The protein below binds the small molecule below.
Small molecule (SMILES): CC(=O)N[C@H]1[C@H](O[C@H]2[C@H](O)[C@@H](NC(C)=O)CO[C@@H]2CO)O[C@H](CO)[C@@H](O)[C@@H]1O

Sequence of chain 1.A:
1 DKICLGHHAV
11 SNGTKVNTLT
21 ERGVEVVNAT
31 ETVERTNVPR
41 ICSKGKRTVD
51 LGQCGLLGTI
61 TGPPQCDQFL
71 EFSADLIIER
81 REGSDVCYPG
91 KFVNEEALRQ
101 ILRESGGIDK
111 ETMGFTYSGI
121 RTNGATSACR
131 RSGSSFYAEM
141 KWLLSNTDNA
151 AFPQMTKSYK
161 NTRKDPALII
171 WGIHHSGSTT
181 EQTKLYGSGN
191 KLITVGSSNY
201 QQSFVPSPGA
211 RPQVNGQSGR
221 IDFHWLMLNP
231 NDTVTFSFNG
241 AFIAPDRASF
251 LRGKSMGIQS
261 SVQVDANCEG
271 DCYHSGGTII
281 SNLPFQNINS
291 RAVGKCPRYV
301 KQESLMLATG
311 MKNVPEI

Sequence of chain 1.B:
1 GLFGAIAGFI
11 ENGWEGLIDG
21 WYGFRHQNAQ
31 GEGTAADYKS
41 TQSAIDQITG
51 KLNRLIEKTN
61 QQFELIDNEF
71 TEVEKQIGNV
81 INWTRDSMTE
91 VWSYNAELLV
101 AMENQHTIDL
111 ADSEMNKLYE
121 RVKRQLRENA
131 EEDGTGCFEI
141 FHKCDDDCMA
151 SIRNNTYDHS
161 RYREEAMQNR

Binding-site contacts:
Ligand atom O7 contacts residue LYS75 of chain 1.B at 3.6 Å (salt-bridge).
Ligand atom C8 contacts residue ASN79 of chain 1.B at 3.1 Å.
Ligand atom O5 contacts residue ASN82 of chain 1.B at 2.4 Å (h-bond).
Ligand atom N2 contacts residue ASN79 of chain 1.B at 4.3 Å.
Ligand atom N2 contacts residue GLU72 of chain 1.B at 4.4 Å.
Ligand atom O7 contacts residue GLU72 of chain 1.B at 4.0 Å.
Ligand atom C1 contacts residue ASN82 of chain 1.B at 1.4 Å.
Ligand atom C7 contacts residue LYS75 of chain 1.B at 4.1 Å.
Ligand atom C2 contacts residue ASN82 of chain 1.B at 2.4 Å.
Ligand atom C8 contacts residue GLY78 of chain 1.B at 4.1 Å.
Ligand atom C7 contacts residue ASN79 of chain 1.B at 3.7 Å.
Ligand atom C7 contacts residue GLU72 of chain 1.B at 3.8 Å.
Ligand atom C8 contacts residue GLU72 of chain 1.B at 3.6 Å.
Ligand atom O7 contacts residue GLU69 of chain 1.B at 3.8 Å.
Ligand atom N2 contacts residue ASN82 of chain 1.B at 2.9 Å (h-bond).
Ligand atom C8 contacts residue GLU69 of chain 1.B at 3.9 Å.
Ligand atom C7 contacts residue ASN82 of chain 1.B at 3.9 Å.
Ligand atom O6 contacts residue ARG291 of chain 1.A at 4.2 Å.
Ligand atom O3 contacts residue GLU72 of chain 1.B at 3.9 Å.
Ligand atom C5 contacts residue ASN82 of chain 1.B at 3.6 Å.
Ligand atom C7 contacts residue GLU69 of chain 1.B at 4.2 Å.
Ligand atom O7 contacts residue ASN79 of chain 1.B at 4.1 Å.
Ligand atom C3 contacts residue ASN82 of chain 1.B at 3.8 Å.
Ligand atom C4 contacts residue ASN82 of chain 1.B at 4.2 Å.
Ligand atom C8 contacts residue ARG291 of chain 1.A at 3.9 Å.
Ligand atom C8 contacts residue LYS75 of chain 1.B at 3.5 Å.